Sequence of chain 1.M:
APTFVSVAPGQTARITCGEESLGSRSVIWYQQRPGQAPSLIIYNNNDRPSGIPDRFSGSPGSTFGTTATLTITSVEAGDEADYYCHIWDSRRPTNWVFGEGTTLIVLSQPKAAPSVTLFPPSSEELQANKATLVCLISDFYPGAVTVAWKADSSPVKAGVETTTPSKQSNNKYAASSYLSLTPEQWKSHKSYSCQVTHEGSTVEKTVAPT

Sequence of chain 1.N:
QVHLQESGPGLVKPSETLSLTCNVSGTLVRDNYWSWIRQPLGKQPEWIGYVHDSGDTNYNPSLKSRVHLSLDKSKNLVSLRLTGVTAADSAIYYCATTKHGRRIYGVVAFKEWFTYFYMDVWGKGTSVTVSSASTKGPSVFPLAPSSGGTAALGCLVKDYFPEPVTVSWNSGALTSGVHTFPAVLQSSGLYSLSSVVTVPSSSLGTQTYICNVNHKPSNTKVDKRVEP

This small molecule binds to this protein.
Small molecule (SMILES): CC(=O)N[C@H]1[C@H](O[C@H]2[C@H](O)[C@@H](NC(C)=O)CO[C@@H]2CO)O[C@H](CO)[C@@H](O[C@@H]2O[C@H](CO)[C@@H](O)[C@H](O)[C@@H]2O)[C@@H]1O

Binding-site contacts:
Ligand atom O7 contacts residue ASN106 of chain 1.C at 3.5 Å (h-bond).
Ligand atom C2 contacts residue ASN106 of chain 1.C at 2.6 Å.
Ligand atom C8 contacts residue THR94 of chain 1.M at 4.5 Å.
Ligand atom C3 contacts residue ASN106 of chain 1.C at 3.9 Å.
Ligand atom C7 contacts residue ASN58 of chain 1.N at 3.3 Å.
Ligand atom N2 contacts residue ASN106 of chain 1.C at 2.3 Å (h-bond).
Ligand atom C4 contacts residue ASN106 of chain 1.C at 4.2 Å.
Ligand atom O7 contacts residue TRP88 of chain 1.M at 4.3 Å.
Ligand atom C6 contacts residue ILE107 of chain 1.C at 3.4 Å (hydrophobic).
Ligand atom C1 contacts residue ILE107 of chain 1.C at 3.7 Å (hydrophobic).
Ligand atom C8 contacts residue ASP89 of chain 1.M at 4.2 Å.
Ligand atom O7 contacts residue TYR50 of chain 1.N at 3.7 Å.
Ligand atom C7 contacts residue THR94 of chain 1.M at 3.8 Å.
Ligand atom C8 contacts residue ASN106 of chain 1.C at 3.2 Å.
Ligand atom C7 contacts residue ASN106 of chain 1.C at 2.8 Å.
Ligand atom C7 contacts residue PHE114 of chain 1.N at 4.4 Å (hydrophobic).
Ligand atom C8 contacts residue PHE114 of chain 1.N at 3.5 Å (hydrophobic).
Ligand atom O5 contacts residue ILE107 of chain 1.C at 3.0 Å.
Ligand atom O5 contacts residue ASN106 of chain 1.C at 2.4 Å (h-bond).
Ligand atom O7 contacts residue THR94 of chain 1.M at 2.6 Å (h-bond).
Ligand atom C5 contacts residue ILE107 of chain 1.C at 3.8 Å (hydrophobic).
Ligand atom O6 contacts residue ILE107 of chain 1.C at 3.2 Å.
Ligand atom C5 contacts residue ASN106 of chain 1.C at 3.7 Å.
Ligand atom C8 contacts residue ASN58 of chain 1.N at 3.3 Å.
Ligand atom C1 contacts residue ASN106 of chain 1.C at 1.5 Å.
Ligand atom O7 contacts residue ASN58 of chain 1.N at 2.7 Å (h-bond).

Sequence of chain 1.C:
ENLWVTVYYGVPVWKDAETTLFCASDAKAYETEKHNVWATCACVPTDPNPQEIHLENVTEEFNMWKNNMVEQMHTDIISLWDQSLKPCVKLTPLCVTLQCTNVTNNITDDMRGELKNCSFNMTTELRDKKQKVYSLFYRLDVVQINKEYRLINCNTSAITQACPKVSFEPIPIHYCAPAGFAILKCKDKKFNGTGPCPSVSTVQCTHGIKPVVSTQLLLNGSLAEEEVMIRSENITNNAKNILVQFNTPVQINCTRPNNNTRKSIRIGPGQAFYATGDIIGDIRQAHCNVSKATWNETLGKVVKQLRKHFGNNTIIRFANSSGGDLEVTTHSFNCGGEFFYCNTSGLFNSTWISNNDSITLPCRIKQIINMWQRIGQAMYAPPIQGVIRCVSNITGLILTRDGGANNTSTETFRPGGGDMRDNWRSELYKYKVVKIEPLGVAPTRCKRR